Binding-site contacts:
Ligand atom N15 contacts residue GLN280 of chain 1.C at 3.0 Å (h-bond).
Ligand atom C24 contacts residue LEU229 of chain 1.C at 3.8 Å (hydrophobic).
Ligand atom N19 contacts residue PHE283 of chain 1.C at 3.5 Å.
Ligand atom N01 contacts residue GLY279 of chain 1.C at 3.8 Å.
Ligand atom N22 contacts residue PHE283 of chain 1.C at 3.5 Å.
Ligand atom C11 contacts residue GLN280 of chain 1.C at 3.7 Å.
Ligand atom C13 contacts residue GLN280 of chain 1.C at 3.5 Å.
Ligand atom C18 contacts residue PHE283 of chain 1.C at 3.3 Å (hydrophobic).
Ligand atom C11 contacts residue PHE283 of chain 1.C at 3.4 Å (hydrophobic).
Ligand atom C28 contacts residue PHE283 of chain 1.C at 3.7 Å (hydrophobic).
Ligand atom N01 contacts residue MET267 of chain 1.C at 3.7 Å.
Ligand atom C05 contacts residue PRO266 of chain 1.C at 3.8 Å (hydrophobic).
Ligand atom C11 contacts residue GLY279 of chain 1.C at 3.8 Å.
Ligand atom C23 contacts residue VAL232 of chain 1.C at 3.8 Å (hydrophobic).
Ligand atom C06 contacts residue MET267 of chain 1.C at 3.8 Å (hydrophobic).
Ligand atom C13 contacts residue TYR247 of chain 1.C at 3.4 Å (hydrophobic).
Ligand atom N09 contacts residue GLY279 of chain 1.C at 3.7 Å.
Ligand atom C06 contacts residue GLY279 of chain 1.C at 3.5 Å.
Ligand atom C23 contacts residue GLN280 of chain 1.C at 3.6 Å.
Ligand atom C21 contacts residue ILE246 of chain 1.C at 3.6 Å (hydrophobic).
Ligand atom C03 contacts residue VAL276 of chain 1.C at 3.8 Å (hydrophobic).
Ligand atom N17 contacts residue PHE250 of chain 1.C at 3.5 Å.
Ligand atom N07 contacts residue TYR247 of chain 1.C at 2.6 Å (h-bond).
Ligand atom N17 contacts residue PHE283 of chain 1.C at 3.8 Å.
Ligand atom C08 contacts residue TYR247 of chain 1.C at 3.6 Å (hydrophobic).
Ligand atom C03 contacts residue GLU275 of chain 1.C at 3.4 Å.
Ligand atom C20 contacts residue PHE283 of chain 1.C at 3.7 Å (hydrophobic).
Ligand atom C14 contacts residue GLN280 of chain 1.C at 3.7 Å.
Ligand atom C11 contacts residue TYR247 of chain 1.C at 3.8 Å (hydrophobic).
Ligand atom C02 contacts residue TYR247 of chain 1.C at 3.5 Å (hydrophobic).
Ligand atom C14 contacts residue PHE250 of chain 1.C at 3.8 Å (hydrophobic).
Ligand atom C23 contacts residue ILE246 of chain 1.C at 3.4 Å (hydrophobic).
Ligand atom N07 contacts residue GLY279 of chain 1.C at 3.6 Å.
Ligand atom C06 contacts residue TYR247 of chain 1.C at 3.7 Å (hydrophobic).
Ligand atom C08 contacts residue GLY279 of chain 1.C at 3.4 Å.
Ligand atom C03 contacts residue LYS272 of chain 1.C at 3.5 Å.
Ligand atom N25 contacts residue PHE283 of chain 1.C at 3.6 Å.
Ligand atom C04 contacts residue PRO266 of chain 1.C at 3.6 Å (hydrophobic).
Ligand atom C16 contacts residue PHE283 of chain 1.C at 3.5 Å (hydrophobic).
Ligand atom C20 contacts residue ILE246 of chain 1.C at 3.5 Å (hydrophobic).

This small molecule binds to this protein.
Small molecule (SMILES): Cc1nc2c(NC(C)C)nc(CCc3nc(N4CCCC4)nn3C)nn2c1C

Sequence of chain 1.C:
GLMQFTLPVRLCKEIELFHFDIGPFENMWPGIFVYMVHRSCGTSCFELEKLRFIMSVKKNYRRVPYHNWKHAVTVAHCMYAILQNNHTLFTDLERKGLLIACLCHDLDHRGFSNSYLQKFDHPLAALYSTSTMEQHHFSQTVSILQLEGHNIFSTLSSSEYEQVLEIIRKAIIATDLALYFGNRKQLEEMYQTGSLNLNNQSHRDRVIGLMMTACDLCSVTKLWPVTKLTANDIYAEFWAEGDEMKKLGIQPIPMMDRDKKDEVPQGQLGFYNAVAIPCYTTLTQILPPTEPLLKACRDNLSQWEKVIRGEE